Sequence of chain 1.A:
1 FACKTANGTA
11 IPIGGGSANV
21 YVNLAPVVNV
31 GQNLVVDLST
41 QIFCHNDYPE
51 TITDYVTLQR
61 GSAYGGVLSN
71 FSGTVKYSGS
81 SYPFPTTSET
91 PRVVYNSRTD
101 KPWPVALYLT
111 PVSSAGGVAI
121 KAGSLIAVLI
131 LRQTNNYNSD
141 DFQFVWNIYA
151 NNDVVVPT

A small-molecule ligand and the protein it binds are described below.
Small molecule (SMILES): COc1ccc(C#CCO[C@H]2O[C@H](CO)[C@@H](O)[C@H](O)[C@@H]2O)cc1

Binding-site contacts:
Ligand atom C15 contacts residue TYR48 of chain 1.A at 3.8 Å (hydrophobic).
Ligand atom O4 contacts residue ASN135 of chain 1.A at 2.8 Å (h-bond).
Ligand atom O6 contacts residue PHE1 of chain 1.A at 2.8 Å (h-bond).
Ligand atom O3 contacts residue ASN135 of chain 1.A at 3.8 Å.
Ligand atom O6 contacts residue ASP54 of chain 1.A at 2.5 Å (salt-bridge).
Ligand atom O6 contacts residue ASP47 of chain 1.A at 2.9 Å (salt-bridge).
Ligand atom O2 contacts residue ILE13 of chain 1.A at 3.5 Å.
Ligand atom C6 contacts residue TYR48 of chain 1.A at 3.8 Å (hydrophobic).
Ligand atom C1 contacts residue PHE1 of chain 1.A at 3.6 Å (hydrophobic).
Ligand atom C14 contacts residue TYR137 of chain 1.A at 3.5 Å (hydrophobic).
Ligand atom O2 contacts residue PHE1 of chain 1.A at 2.9 Å (h-bond).
Ligand atom O6 contacts residue ASN46 of chain 1.A at 3.1 Å (h-bond).
Ligand atom O5 contacts residue PHE1 of chain 1.A at 2.9 Å (h-bond).
Ligand atom C6 contacts residue ASP54 of chain 1.A at 3.3 Å.
Ligand atom C10 contacts residue TYR48 of chain 1.A at 3.5 Å (hydrophobic).
Ligand atom C15 contacts residue TYR137 of chain 1.A at 3.8 Å (hydrophobic).
Ligand atom C3 contacts residue GLN133 of chain 1.A at 3.9 Å.
Ligand atom C16 contacts residue TYR137 of chain 1.A at 3.3 Å (hydrophobic).
Ligand atom C8 contacts residue TYR48 of chain 1.A at 3.9 Å (hydrophobic).
Ligand atom O4 contacts residue GLN133 of chain 1.A at 3.4 Å (h-bond).
Ligand atom O5 contacts residue ASP47 of chain 1.A at 3.7 Å.
Ligand atom C2 contacts residue ASP140 of chain 1.A at 3.7 Å.
Ligand atom C6 contacts residue PHE1 of chain 1.A at 3.7 Å (hydrophobic).
Ligand atom O3 contacts residue GLN133 of chain 1.A at 3.0 Å (h-bond).
Ligand atom C11 contacts residue TYR48 of chain 1.A at 3.6 Å (hydrophobic).
Ligand atom C6 contacts residue ASP47 of chain 1.A at 3.6 Å.
Ligand atom C4 contacts residue ASP54 of chain 1.A at 3.4 Å.
Ligand atom O4 contacts residue ILE52 of chain 1.A at 3.6 Å.
Ligand atom C4 contacts residue PHE1 of chain 1.A at 3.7 Å (hydrophobic).
Ligand atom C2 contacts residue PHE1 of chain 1.A at 3.8 Å (hydrophobic).
Ligand atom C6 contacts residue ASN46 of chain 1.A at 3.2 Å.
Ligand atom C4 contacts residue GLN133 of chain 1.A at 3.6 Å.
Ligand atom O3 contacts residue PHE142 of chain 1.A at 3.9 Å.
Ligand atom C9 contacts residue TYR48 of chain 1.A at 3.5 Å (hydrophobic).
Ligand atom C3 contacts residue ASP140 of chain 1.A at 3.2 Å.
Ligand atom O4 contacts residue ASP54 of chain 1.A at 2.6 Å (salt-bridge).
Ligand atom C5 contacts residue PHE1 of chain 1.A at 3.6 Å (hydrophobic).
Ligand atom O3 contacts residue ASP140 of chain 1.A at 2.6 Å (salt-bridge).
Ligand atom C12 contacts residue TYR48 of chain 1.A at 3.9 Å (hydrophobic).
Ligand atom C4 contacts residue ASN135 of chain 1.A at 4.0 Å.